Binding-site contacts:
Ligand atom C1 contacts residue GLU140 of chain 1.A at 3.5 Å.
Ligand atom O4' contacts residue TRP233 of chain 1.A at 3.7 Å.
Ligand atom C1N contacts residue TRP233 of chain 1.A at 3.7 Å (hydrophobic).
Ligand atom C5' contacts residue TRP233 of chain 1.A at 3.8 Å (hydrophobic).
Ligand atom O4' contacts residue THR235 of chain 1.A at 2.8 Å (h-bond).
Ligand atom O1N contacts residue TRP233 of chain 1.A at 3.8 Å.
Ligand atom O1 contacts residue ASN169 of chain 1.A at 3.3 Å (h-bond).
Ligand atom C6N contacts residue LEU95 of chain 1.A at 3.5 Å (hydrophobic).
Ligand atom C1N contacts residue PHE141 of chain 1.A at 3.6 Å (hydrophobic).
Ligand atom C4' contacts residue TRP233 of chain 1.A at 3.5 Å (hydrophobic).
Ligand atom C1' contacts residue GLU140 of chain 1.A at 3.8 Å.
Ligand atom C3 contacts residue ASN169 of chain 1.A at 3.3 Å.
Ligand atom C2N contacts residue PHE141 of chain 1.A at 3.3 Å (hydrophobic).
Ligand atom O3' contacts residue ASN169 of chain 1.A at 2.7 Å (h-bond).
Ligand atom C5 contacts residue GLU140 of chain 1.A at 3.2 Å.
Ligand atom O5 contacts residue GLU140 of chain 1.A at 3.8 Å.
Ligand atom O2 contacts residue ASN169 of chain 1.A at 3.6 Å.
Ligand atom O4' contacts residue GLY142 of chain 1.A at 2.8 Å (h-bond).
Ligand atom O6 contacts residue PHE141 of chain 1.A at 3.8 Å.
Ligand atom O2' contacts residue PHE141 of chain 1.A at 3.4 Å.
Ligand atom O5 contacts residue PHE141 of chain 1.A at 3.5 Å.
Ligand atom C5N contacts residue ILE94 of chain 1.A at 3.8 Å (hydrophobic).
Ligand atom C6 contacts residue PHE141 of chain 1.A at 3.7 Å (hydrophobic).
Ligand atom O1' contacts residue GLN168 of chain 1.A at 3.5 Å (h-bond).
Ligand atom C5' contacts residue GLY142 of chain 1.A at 3.5 Å.
Ligand atom C2 contacts residue ASN169 of chain 1.A at 3.5 Å.
Ligand atom C10 contacts residue PRO97 of chain 1.A at 3.6 Å (hydrophobic).
Ligand atom C6 contacts residue GLU140 of chain 1.A at 3.5 Å.
Ligand atom C4' contacts residue GLY142 of chain 1.A at 3.6 Å.
Ligand atom O2' contacts residue GLY142 of chain 1.A at 3.3 Å (h-bond).
Ligand atom C4' contacts residue THR235 of chain 1.A at 3.6 Å.
Ligand atom C3' contacts residue GLN168 of chain 1.A at 3.2 Å.
Ligand atom C4 contacts residue GLU140 of chain 1.A at 3.7 Å.
Ligand atom O1' contacts residue ASN169 of chain 1.A at 3.4 Å.
Ligand atom C6' contacts residue TRP233 of chain 1.A at 3.4 Å (hydrophobic).
Ligand atom O6' contacts residue PHE141 of chain 1.A at 3.4 Å.
Ligand atom C3' contacts residue ASN169 of chain 1.A at 3.6 Å.
Ligand atom O3' contacts residue GLN168 of chain 1.A at 3.7 Å.
Ligand atom O6' contacts residue TRP233 of chain 1.A at 3.3 Å.
Ligand atom C7N contacts residue LEU95 of chain 1.A at 3.6 Å (hydrophobic).

Sequence of chain 1.A:
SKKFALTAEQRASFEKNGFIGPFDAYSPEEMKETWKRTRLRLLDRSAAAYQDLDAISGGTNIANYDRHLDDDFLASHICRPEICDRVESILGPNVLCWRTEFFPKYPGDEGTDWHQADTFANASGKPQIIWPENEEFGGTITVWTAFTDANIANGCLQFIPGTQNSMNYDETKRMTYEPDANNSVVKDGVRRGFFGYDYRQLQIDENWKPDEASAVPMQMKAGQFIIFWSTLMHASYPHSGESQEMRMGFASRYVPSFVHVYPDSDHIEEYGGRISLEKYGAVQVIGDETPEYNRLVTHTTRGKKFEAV

The protein below binds the small molecule below.
Small molecule (SMILES): CCCCCCCCCC(=O)OC[C@H]1O[C@@](CO)(O[C@H]2O[C@@H](OC)[C@@H](O)[C@H](O)[C@@H]2O)[C@@H](O)[C@@H]1O